Sequence of chain 57.N:
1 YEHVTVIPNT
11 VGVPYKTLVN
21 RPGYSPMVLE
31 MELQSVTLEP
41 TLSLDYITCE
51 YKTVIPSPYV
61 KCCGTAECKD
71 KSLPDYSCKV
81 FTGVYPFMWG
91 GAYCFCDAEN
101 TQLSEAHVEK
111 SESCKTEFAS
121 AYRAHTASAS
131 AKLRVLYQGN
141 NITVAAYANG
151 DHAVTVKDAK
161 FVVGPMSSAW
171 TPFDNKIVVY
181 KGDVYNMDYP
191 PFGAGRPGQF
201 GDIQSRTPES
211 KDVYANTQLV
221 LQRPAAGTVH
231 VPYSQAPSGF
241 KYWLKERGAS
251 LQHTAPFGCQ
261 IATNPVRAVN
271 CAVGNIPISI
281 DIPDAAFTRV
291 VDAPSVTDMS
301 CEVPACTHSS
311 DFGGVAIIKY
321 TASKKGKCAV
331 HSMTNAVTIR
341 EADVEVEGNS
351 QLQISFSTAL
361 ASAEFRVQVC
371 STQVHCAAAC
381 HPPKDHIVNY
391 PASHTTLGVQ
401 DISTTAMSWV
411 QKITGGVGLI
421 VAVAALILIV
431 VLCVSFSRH

This protein binds this small molecule.
Small molecule (SMILES): CC(=O)N[C@@H]1[C@@H](O)[C@H](O)[C@@H](CO)O[C@H]1O

Binding-site contacts:
Ligand atom C7 contacts residue ASN259 of chain 57.O at 3.2 Å.
Ligand atom O4 contacts residue PHE118 of chain 57.N at 4.1 Å.
Ligand atom C8 contacts residue ALA258 of chain 57.O at 3.7 Å (hydrophobic).
Ligand atom C8 contacts residue ASN259 of chain 57.O at 4.2 Å.
Ligand atom N2 contacts residue ASN259 of chain 57.O at 2.8 Å (h-bond).
Ligand atom C6 contacts residue LYS181 of chain 57.N at 3.4 Å.
Ligand atom O3 contacts residue LYS115 of chain 57.N at 3.6 Å (salt-bridge).
Ligand atom C5 contacts residue ASN259 of chain 57.O at 3.6 Å.
Ligand atom C4 contacts residue LYS181 of chain 57.N at 3.6 Å.
Ligand atom C8 contacts residue THR116 of chain 57.N at 4.3 Å.
Ligand atom C5 contacts residue LYS181 of chain 57.N at 3.4 Å.
Ligand atom C2 contacts residue ASN259 of chain 57.O at 2.4 Å.
Ligand atom O5 contacts residue ASN259 of chain 57.O at 2.3 Å (h-bond).
Ligand atom C1 contacts residue ASN259 of chain 57.O at 1.4 Å.
Ligand atom N2 contacts residue THR116 of chain 57.N at 4.1 Å.
Ligand atom O4 contacts residue LYS181 of chain 57.N at 2.7 Å (salt-bridge).
Ligand atom C8 contacts residue LEU257 of chain 57.O at 4.1 Å (hydrophobic).
Ligand atom C3 contacts residue LYS115 of chain 57.N at 4.3 Å.
Ligand atom C4 contacts residue ASN259 of chain 57.O at 4.2 Å.
Ligand atom O7 contacts residue ASN259 of chain 57.O at 3.2 Å (h-bond).
Ligand atom C3 contacts residue ASN259 of chain 57.O at 3.7 Å.
Ligand atom O6 contacts residue LYS181 of chain 57.N at 3.4 Å (salt-bridge).

Sequence of chain 57.O:
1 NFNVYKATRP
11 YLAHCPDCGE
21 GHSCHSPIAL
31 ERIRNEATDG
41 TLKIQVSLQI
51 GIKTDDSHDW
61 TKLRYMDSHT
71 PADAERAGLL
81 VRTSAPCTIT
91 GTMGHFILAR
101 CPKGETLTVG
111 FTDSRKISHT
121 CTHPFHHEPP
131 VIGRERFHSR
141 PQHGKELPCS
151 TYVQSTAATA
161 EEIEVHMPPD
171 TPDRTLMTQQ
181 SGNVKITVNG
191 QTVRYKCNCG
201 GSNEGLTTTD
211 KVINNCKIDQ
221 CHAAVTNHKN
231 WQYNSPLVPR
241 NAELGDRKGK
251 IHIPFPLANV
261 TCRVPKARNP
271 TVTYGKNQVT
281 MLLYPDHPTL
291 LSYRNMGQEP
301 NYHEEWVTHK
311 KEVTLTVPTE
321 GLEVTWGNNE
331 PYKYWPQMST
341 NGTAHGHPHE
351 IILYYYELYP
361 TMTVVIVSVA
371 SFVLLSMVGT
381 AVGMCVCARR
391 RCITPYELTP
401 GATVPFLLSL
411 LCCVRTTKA